Binding-site contacts:
Ligand atom N12 contacts residue PRO1 of chain 1.C at 3.3 Å (h-bond).
Ligand atom C4 contacts residue VAL106 of chain 1.C at 3.7 Å (hydrophobic).
Ligand atom O8 contacts residue ASN97 of chain 1.B at 2.6 Å (h-bond).
Ligand atom C29 contacts residue TYR36 of chain 1.C at 3.1 Å (hydrophobic).
Ligand atom C13 contacts residue TYR95 of chain 1.B at 3.8 Å (hydrophobic).
Ligand atom C2 contacts residue PRO1 of chain 1.C at 3.5 Å (hydrophobic).
Ligand atom C4 contacts residue ASN97 of chain 1.B at 3.8 Å.
Ligand atom C7 contacts residue PRO1 of chain 1.C at 3.3 Å (hydrophobic).
Ligand atom O8 contacts residue MET2 of chain 1.C at 3.4 Å.
Ligand atom O36 contacts residue PHE113 of chain 1.C at 3.7 Å.
Ligand atom F10 contacts residue VAL106 of chain 1.C at 3.4 Å.
Ligand atom C3 contacts residue ILE64 of chain 1.C at 3.8 Å (hydrophobic).
Ligand atom C5 contacts residue VAL106 of chain 1.C at 3.8 Å (hydrophobic).
Ligand atom O8 contacts residue HIS62 of chain 1.C at 3.6 Å.
Ligand atom N15 contacts residue PRO1 of chain 1.C at 3.8 Å.
Ligand atom C30 contacts residue TYR36 of chain 1.C at 3.8 Å (hydrophobic).
Ligand atom N16 contacts residue SER63 of chain 1.C at 3.8 Å.
Ligand atom C24 contacts residue PRO33 of chain 1.C at 3.7 Å (hydrophobic).
Ligand atom N16 contacts residue ILE64 of chain 1.C at 3.0 Å (h-bond).
Ligand atom C4 contacts residue HIS62 of chain 1.C at 3.8 Å.
Ligand atom C6 contacts residue PRO1 of chain 1.C at 3.7 Å (hydrophobic).
Ligand atom N16 contacts residue PRO1 of chain 1.C at 3.8 Å.
Ligand atom F10 contacts residue SER63 of chain 1.C at 3.8 Å.
Ligand atom F10 contacts residue ASN97 of chain 1.B at 3.1 Å.
Ligand atom N22 contacts residue LYS32 of chain 1.C at 3.2 Å (salt-bridge).
Ligand atom N15 contacts residue LYS32 of chain 1.C at 3.0 Å (salt-bridge).
Ligand atom C3 contacts residue SER63 of chain 1.C at 3.7 Å.
Ligand atom C18 contacts residue PHE113 of chain 1.C at 3.7 Å (hydrophobic).
Ligand atom C6 contacts residue MET2 of chain 1.C at 3.8 Å (hydrophobic).
Ligand atom C7 contacts residue TYR95 of chain 1.B at 3.5 Å (hydrophobic).
Ligand atom C5 contacts residue ASN97 of chain 1.B at 3.5 Å.
Ligand atom F10 contacts residue MET101 of chain 1.C at 3.1 Å.
Ligand atom C6 contacts residue TYR95 of chain 1.B at 3.5 Å (hydrophobic).
Ligand atom C18 contacts residue TYR36 of chain 1.C at 3.8 Å (hydrophobic).
Ligand atom C13 contacts residue PRO1 of chain 1.C at 3.5 Å (hydrophobic).
Ligand atom C26 contacts residue PRO33 of chain 1.C at 3.7 Å (hydrophobic).
Ligand atom O27 contacts residue TYR36 of chain 1.C at 3.3 Å.
Ligand atom C14 contacts residue PRO1 of chain 1.C at 3.8 Å (hydrophobic).
Ligand atom F10 contacts residue HIS62 of chain 1.C at 3.2 Å.
Ligand atom C19 contacts residue TYR36 of chain 1.C at 3.5 Å (hydrophobic).

A protein and the small-molecule ligand that binds it are described below.
Small molecule (SMILES): O=C(O)c1cccc(Oc2cccc3nc(-c4cn(-c5ccc(O)c(F)c5)nn4)ccc23)c1

Sequence of chain 1.B:
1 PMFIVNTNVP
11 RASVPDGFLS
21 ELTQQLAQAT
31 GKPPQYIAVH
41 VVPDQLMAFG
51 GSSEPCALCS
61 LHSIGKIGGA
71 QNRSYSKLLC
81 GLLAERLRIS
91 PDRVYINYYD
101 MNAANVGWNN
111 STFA

Sequence of chain 1.C:
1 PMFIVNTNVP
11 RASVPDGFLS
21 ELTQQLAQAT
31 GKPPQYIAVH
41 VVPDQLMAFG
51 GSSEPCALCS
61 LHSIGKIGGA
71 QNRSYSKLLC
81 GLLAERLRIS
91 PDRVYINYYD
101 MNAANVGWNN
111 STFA